Binding-site contacts:
Ligand atom O7 contacts residue ASN72 of chain 1.B at 3.3 Å (h-bond).
Ligand atom C6 contacts residue SER74 of chain 1.B at 4.4 Å.
Ligand atom N2 contacts residue ASN72 of chain 1.B at 3.0 Å (h-bond).
Ligand atom C4 contacts residue ASN72 of chain 1.B at 4.2 Å.
Ligand atom O6 contacts residue ARG75 of chain 1.B at 4.0 Å.
Ligand atom O6 contacts residue ASN72 of chain 1.B at 4.5 Å.
Ligand atom O5 contacts residue ASN72 of chain 1.B at 2.3 Å (h-bond).
Ligand atom C8 contacts residue ASN72 of chain 1.B at 3.7 Å.
Ligand atom C2 contacts residue ASN72 of chain 1.B at 2.5 Å.
Ligand atom C1 contacts residue SER74 of chain 1.B at 3.5 Å.
Ligand atom C3 contacts residue ASN72 of chain 1.B at 3.8 Å.
Ligand atom C5 contacts residue SER74 of chain 1.B at 3.6 Å.
Ligand atom O5 contacts residue SER74 of chain 1.B at 3.5 Å (h-bond).
Ligand atom C5 contacts residue ASN72 of chain 1.B at 3.7 Å.
Ligand atom C1 contacts residue ASN72 of chain 1.B at 1.4 Å.
Ligand atom C7 contacts residue ASN72 of chain 1.B at 3.3 Å.

Sequence of chain 1.B:
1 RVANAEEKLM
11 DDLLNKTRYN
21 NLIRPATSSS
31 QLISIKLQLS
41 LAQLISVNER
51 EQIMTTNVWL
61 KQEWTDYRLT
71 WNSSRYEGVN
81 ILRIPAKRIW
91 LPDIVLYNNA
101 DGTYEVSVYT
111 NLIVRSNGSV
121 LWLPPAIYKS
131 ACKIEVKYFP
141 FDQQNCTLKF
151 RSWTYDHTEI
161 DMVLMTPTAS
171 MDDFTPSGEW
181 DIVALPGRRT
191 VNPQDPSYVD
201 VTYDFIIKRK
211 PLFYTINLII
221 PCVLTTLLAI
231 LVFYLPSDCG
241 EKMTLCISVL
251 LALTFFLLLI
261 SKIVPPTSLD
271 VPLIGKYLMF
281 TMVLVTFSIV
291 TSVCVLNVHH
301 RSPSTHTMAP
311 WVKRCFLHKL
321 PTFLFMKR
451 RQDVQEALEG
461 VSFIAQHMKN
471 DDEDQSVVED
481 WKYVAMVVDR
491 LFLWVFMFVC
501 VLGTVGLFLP

This protein binds this small molecule.
Small molecule (SMILES): CC(=O)N[C@@H]1[C@@H](O)[C@H](O)[C@@H](CO)O[C@H]1O